Binding-site contacts:
Ligand atom C8 contacts residue GLN644 of chain 1.A at 4.2 Å.
Ligand atom C1 contacts residue ASN616 of chain 1.A at 1.5 Å.
Ligand atom C2 contacts residue ASN616 of chain 1.A at 2.5 Å.
Ligand atom N2 contacts residue ASN616 of chain 1.A at 2.9 Å (h-bond).
Ligand atom C8 contacts residue ASN616 of chain 1.A at 4.2 Å.
Ligand atom C7 contacts residue ASN616 of chain 1.A at 3.1 Å.
Ligand atom O5 contacts residue ASN616 of chain 1.A at 2.4 Å (h-bond).
Ligand atom C4 contacts residue ASN616 of chain 1.A at 4.3 Å.
Ligand atom C5 contacts residue ASN616 of chain 1.A at 3.8 Å.
Ligand atom C8 contacts residue VAL615 of chain 1.A at 4.3 Å (hydrophobic).
Ligand atom C3 contacts residue ASN616 of chain 1.A at 3.9 Å.
Ligand atom O7 contacts residue ASN616 of chain 1.A at 3.0 Å (h-bond).

Sequence of chain 1.A:
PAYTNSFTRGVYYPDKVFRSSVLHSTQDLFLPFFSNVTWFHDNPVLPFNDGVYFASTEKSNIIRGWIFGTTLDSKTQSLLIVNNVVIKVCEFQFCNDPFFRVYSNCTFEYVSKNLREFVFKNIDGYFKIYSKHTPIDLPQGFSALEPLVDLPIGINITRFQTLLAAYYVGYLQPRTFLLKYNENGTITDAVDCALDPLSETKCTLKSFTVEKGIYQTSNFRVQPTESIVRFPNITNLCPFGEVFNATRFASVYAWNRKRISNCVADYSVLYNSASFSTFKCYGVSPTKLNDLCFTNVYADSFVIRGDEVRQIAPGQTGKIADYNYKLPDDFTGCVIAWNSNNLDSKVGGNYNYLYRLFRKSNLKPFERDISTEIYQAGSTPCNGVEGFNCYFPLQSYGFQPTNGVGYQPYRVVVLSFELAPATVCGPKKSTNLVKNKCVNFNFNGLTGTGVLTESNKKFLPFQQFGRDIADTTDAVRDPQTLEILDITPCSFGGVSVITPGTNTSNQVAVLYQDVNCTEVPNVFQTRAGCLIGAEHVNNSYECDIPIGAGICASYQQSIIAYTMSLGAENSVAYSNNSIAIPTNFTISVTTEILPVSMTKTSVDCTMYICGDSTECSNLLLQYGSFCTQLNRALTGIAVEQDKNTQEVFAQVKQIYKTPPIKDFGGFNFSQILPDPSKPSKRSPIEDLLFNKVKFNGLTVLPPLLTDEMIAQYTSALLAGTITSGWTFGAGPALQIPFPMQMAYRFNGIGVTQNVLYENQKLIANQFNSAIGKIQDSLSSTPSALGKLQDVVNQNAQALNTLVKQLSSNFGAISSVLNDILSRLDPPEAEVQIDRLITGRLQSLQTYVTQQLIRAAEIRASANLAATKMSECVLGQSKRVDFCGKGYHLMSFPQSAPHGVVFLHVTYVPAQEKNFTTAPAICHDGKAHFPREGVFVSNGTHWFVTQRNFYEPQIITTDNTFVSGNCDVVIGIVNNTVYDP

A protein and the small-molecule ligand that binds it are described below.
Small molecule (SMILES): CC(=O)N[C@@H]1[C@@H](O)[C@H](O)[C@@H](CO)O[C@H]1O